This protein binds this small molecule.
Small molecule (SMILES): CC(=O)N[C@H]1[C@H](O[C@H]2[C@H](O)[C@@H](NC(C)=O)CO[C@@H]2CO)O[C@H](CO)[C@@H](O)[C@@H]1O

Binding-site contacts:
Ligand atom O5 contacts residue NAG2 of chain 1.PA at 4.2 Å.
Ligand atom C5 contacts residue SER356 of chain 1.I at 3.4 Å.
Ligand atom N2 contacts residue ASN354 of chain 1.I at 2.8 Å (h-bond).
Ligand atom C5 contacts residue ASN354 of chain 1.I at 3.7 Å.
Ligand atom C3 contacts residue NAG1 of chain 1.PA at 4.4 Å.
Ligand atom N2 contacts residue NAG1 of chain 1.PA at 3.5 Å (h-bond).
Ligand atom C8 contacts residue ASN354 of chain 1.I at 4.4 Å.
Ligand atom O5 contacts residue NAG1 of chain 1.PA at 4.2 Å.
Ligand atom C6 contacts residue NAG2 of chain 1.PA at 4.1 Å.
Ligand atom C7 contacts residue NAG2 of chain 1.PA at 4.4 Å.
Ligand atom C1 contacts residue SER356 of chain 1.I at 3.5 Å.
Ligand atom C7 contacts residue ASN354 of chain 1.I at 3.3 Å.
Ligand atom C7 contacts residue NAG1 of chain 1.PA at 4.1 Å.
Ligand atom C1 contacts residue ASN354 of chain 1.I at 1.5 Å.
Ligand atom C1 contacts residue NAG1 of chain 1.PA at 4.5 Å.
Ligand atom C8 contacts residue NAG2 of chain 1.PA at 4.2 Å.
Ligand atom C2 contacts residue NAG1 of chain 1.PA at 4.5 Å.
Ligand atom O7 contacts residue ASN354 of chain 1.I at 3.5 Å (h-bond).
Ligand atom N2 contacts residue NAG2 of chain 1.PA at 4.5 Å.
Ligand atom O5 contacts residue ASN354 of chain 1.I at 2.4 Å (h-bond).
Ligand atom C8 contacts residue NAG1 of chain 1.PA at 3.7 Å.
Ligand atom O4 contacts residue NAG1 of chain 1.PA at 4.3 Å.
Ligand atom C4 contacts residue ASN354 of chain 1.I at 4.1 Å.
Ligand atom C3 contacts residue ASN354 of chain 1.I at 3.7 Å.
Ligand atom C6 contacts residue SER356 of chain 1.I at 3.8 Å.
Ligand atom C2 contacts residue ASN354 of chain 1.I at 2.4 Å.
Ligand atom O3 contacts residue NAG2 of chain 1.PA at 3.8 Å.
Ligand atom O5 contacts residue SER356 of chain 1.I at 3.1 Å (h-bond).

Sequence of chain 1.I:
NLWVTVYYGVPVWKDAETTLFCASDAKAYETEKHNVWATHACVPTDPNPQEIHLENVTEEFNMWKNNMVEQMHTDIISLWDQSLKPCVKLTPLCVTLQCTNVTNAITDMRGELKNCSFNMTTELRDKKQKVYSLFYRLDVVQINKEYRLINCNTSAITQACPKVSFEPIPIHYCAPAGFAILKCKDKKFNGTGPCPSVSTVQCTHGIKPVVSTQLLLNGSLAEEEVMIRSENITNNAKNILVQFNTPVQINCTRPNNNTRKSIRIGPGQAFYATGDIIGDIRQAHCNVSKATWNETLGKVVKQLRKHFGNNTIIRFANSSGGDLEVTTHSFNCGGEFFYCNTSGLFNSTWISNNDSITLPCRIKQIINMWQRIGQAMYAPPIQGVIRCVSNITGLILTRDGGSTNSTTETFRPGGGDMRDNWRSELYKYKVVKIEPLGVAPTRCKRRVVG